Sequence of chain 1.F:
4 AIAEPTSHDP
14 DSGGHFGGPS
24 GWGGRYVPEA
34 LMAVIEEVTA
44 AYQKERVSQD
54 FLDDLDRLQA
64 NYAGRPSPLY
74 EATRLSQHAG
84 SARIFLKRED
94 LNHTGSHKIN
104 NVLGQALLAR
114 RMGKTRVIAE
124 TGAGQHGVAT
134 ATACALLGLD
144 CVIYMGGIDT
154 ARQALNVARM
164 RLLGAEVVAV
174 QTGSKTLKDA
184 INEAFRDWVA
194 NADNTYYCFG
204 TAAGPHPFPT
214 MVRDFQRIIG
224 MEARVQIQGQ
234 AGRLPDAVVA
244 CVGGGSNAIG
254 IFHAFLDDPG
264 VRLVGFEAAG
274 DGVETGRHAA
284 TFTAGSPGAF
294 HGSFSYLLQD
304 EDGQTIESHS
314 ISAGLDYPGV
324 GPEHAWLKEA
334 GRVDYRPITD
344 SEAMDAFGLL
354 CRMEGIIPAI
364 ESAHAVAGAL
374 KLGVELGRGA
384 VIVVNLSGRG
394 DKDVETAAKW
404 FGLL

Binding-site contacts:
Ligand atom OP2 contacts residue GLY248 of chain 1.F at 3.3 Å (h-bond).
Ligand atom C6 contacts residue SER390 of chain 1.F at 3.5 Å.
Ligand atom C6 contacts residue ASN250 of chain 1.F at 3.6 Å.
Ligand atom O contacts residue GLY127 of chain 1.F at 3.3 Å (h-bond).
Ligand atom OXT contacts residue GLY125 of chain 1.F at 2.9 Å (h-bond).
Ligand atom OP1 contacts residue HIS100 of chain 1.F at 3.1 Å (h-bond).
Ligand atom O3A contacts residue GLN128 of chain 1.F at 3.6 Å.
Ligand atom OP1 contacts residue ASN250 of chain 1.F at 2.7 Å (h-bond).
Ligand atom C contacts residue HIS129 of chain 1.F at 3.6 Å.
Ligand atom OP2 contacts residue THR204 of chain 1.F at 2.5 Å (h-bond).
Ligand atom OP3 contacts residue GLY248 of chain 1.F at 2.8 Å (h-bond).
Ligand atom C4A contacts residue GLY317 of chain 1.F at 3.5 Å.
Ligand atom OP3 contacts residue GLY247 of chain 1.F at 3.3 Å (h-bond).
Ligand atom C contacts residue THR124 of chain 1.F at 3.4 Å.
Ligand atom O contacts residue HIS129 of chain 1.F at 2.9 Å (h-bond).
Ligand atom O contacts residue GLN128 of chain 1.F at 2.8 Å (h-bond).
Ligand atom C contacts residue GLY125 of chain 1.F at 3.7 Å.
Ligand atom CA contacts residue LYS101 of chain 1.F at 3.6 Å.
Ligand atom P contacts residue SER249 of chain 1.F at 3.3 Å.
Ligand atom P contacts residue LYS101 of chain 1.F at 3.6 Å.
Ligand atom N contacts residue LYS101 of chain 1.F at 3.3 Å.
Ligand atom CB contacts residue GLY317 of chain 1.F at 3.7 Å.
Ligand atom O3A contacts residue ALA126 of chain 1.F at 3.6 Å.
Ligand atom OP4 contacts residue LYS101 of chain 1.F at 3.1 Å (salt-bridge).
Ligand atom P contacts residue GLY248 of chain 1.F at 3.6 Å.
Ligand atom O contacts residue THR124 of chain 1.F at 3.4 Å (h-bond).
Ligand atom C4A contacts residue LYS101 of chain 1.F at 3.5 Å.
Ligand atom N1 contacts residue SER390 of chain 1.F at 2.8 Å (h-bond).
Ligand atom OP2 contacts residue LYS101 of chain 1.F at 3.1 Å (salt-bridge).
Ligand atom C contacts residue ALA126 of chain 1.F at 3.5 Å (hydrophobic).
Ligand atom OP2 contacts residue SER249 of chain 1.F at 2.5 Å (h-bond).
Ligand atom OXT contacts residue THR124 of chain 1.F at 2.6 Å (h-bond).
Ligand atom OP3 contacts residue GLY246 of chain 1.F at 2.8 Å (h-bond).
Ligand atom OP1 contacts residue SER249 of chain 1.F at 3.1 Å (h-bond).
Ligand atom N1 contacts residue GLU364 of chain 1.F at 3.4 Å.
Ligand atom OXT contacts residue HIS129 of chain 1.F at 3.5 Å.
Ligand atom O contacts residue ALA126 of chain 1.F at 3.6 Å.
Ligand atom OP3 contacts residue SER249 of chain 1.F at 3.6 Å.
Ligand atom C6 contacts residue CYS244 of chain 1.F at 3.6 Å (hydrophobic).
Ligand atom C6 contacts residue GLU364 of chain 1.F at 3.6 Å.

A protein and the small-molecule ligand that binds it are described below.
Small molecule (SMILES): C=C(NCc1c(COP(=O)(O)O)cnc(C)c1O)C(=O)O